A small-molecule ligand and the protein it binds are described below.
Small molecule (SMILES): CC(=O)N[C@H]1[C@H](O[C@H]2[C@H](O)[C@@H](NC(C)=O)CO[C@@H]2CO)O[C@H](CO)[C@@H](O[C@@H]2O[C@H](CO[C@H]3O[C@H](CO[C@H]4O[C@H](CO)[C@@H](O)[C@H](O)[C@@H]4O)[C@@H](O)[C@H](O[C@H]4O[C@H](CO)[C@@H](O)[C@H](O)[C@@H]4O)[C@@H]3O)[C@@H](O)[C@H](O[C@H]3O[C@H](CO)[C@@H](O)[C@H](O)[C@@H]3O[C@H]3O[C@H](CO)[C@@H](O)[C@H](O)[C@@H]3O)[C@@H]2O)[C@@H]1O

Binding-site contacts:
Ligand atom O6 contacts residue TYR28 of chain 1.H at 2.8 Å.
Ligand atom C3 contacts residue ASN246 of chain 1.E at 3.5 Å.
Ligand atom C3 contacts residue TYR28 of chain 1.H at 3.3 Å (hydrophobic).
Ligand atom N2 contacts residue TYR28 of chain 1.H at 3.9 Å.
Ligand atom O2 contacts residue ARG62 of chain 1.H at 3.2 Å (salt-bridge).
Ligand atom C5 contacts residue TYR28 of chain 1.H at 3.7 Å (hydrophobic).
Ligand atom C6 contacts residue GLY27 of chain 1.H at 3.8 Å.
Ligand atom C1 contacts residue ASN246 of chain 1.E at 1.4 Å.
Ligand atom O6 contacts residue GLY27 of chain 1.H at 3.6 Å.
Ligand atom C6 contacts residue TYR28 of chain 1.H at 3.8 Å (hydrophobic).
Ligand atom O6 contacts residue TRP63 of chain 1.H at 4.0 Å.
Ligand atom C2 contacts residue GLY64 of chain 1.H at 4.1 Å.
Ligand atom C7 contacts residue ASN246 of chain 1.E at 3.1 Å.
Ligand atom C2 contacts residue ARG62 of chain 1.H at 3.4 Å.
Ligand atom O3 contacts residue TYR28 of chain 1.H at 3.1 Å (h-bond).
Ligand atom C4 contacts residue ASN246 of chain 1.E at 3.9 Å.
Ligand atom C2 contacts residue ASN246 of chain 1.E at 2.1 Å.
Ligand atom O7 contacts residue ARG62 of chain 1.H at 2.3 Å (salt-bridge).
Ligand atom C1 contacts residue ARG62 of chain 1.H at 3.6 Å.
Ligand atom O4 contacts residue TYR28 of chain 1.H at 3.7 Å.
Ligand atom C2 contacts residue TYR28 of chain 1.H at 3.4 Å (hydrophobic).
Ligand atom O5 contacts residue TYR28 of chain 1.H at 3.6 Å (h-bond).
Ligand atom O7 contacts residue ASN246 of chain 1.E at 2.8 Å (h-bond).
Ligand atom O3 contacts residue ARG62 of chain 1.H at 3.9 Å.
Ligand atom C1 contacts residue TYR28 of chain 1.H at 4.1 Å (hydrophobic).
Ligand atom O5 contacts residue ASN246 of chain 1.E at 2.1 Å (h-bond).
Ligand atom C5 contacts residue ASN246 of chain 1.E at 3.4 Å.
Ligand atom C4 contacts residue TYR28 of chain 1.H at 2.9 Å (hydrophobic).
Ligand atom C1 contacts residue GLY64 of chain 1.H at 3.5 Å.
Ligand atom C7 contacts residue ARG62 of chain 1.H at 3.1 Å.
Ligand atom O5 contacts residue GLY64 of chain 1.H at 3.6 Å (h-bond).
Ligand atom O6 contacts residue ARG62 of chain 1.H at 4.0 Å.
Ligand atom C8 contacts residue ARG62 of chain 1.H at 3.2 Å.
Ligand atom O2 contacts residue TRP63 of chain 1.H at 3.7 Å.
Ligand atom O5 contacts residue TRP63 of chain 1.H at 4.2 Å.
Ligand atom C6 contacts residue GLY64 of chain 1.H at 3.8 Å.
Ligand atom O4 contacts residue GLN65 of chain 1.H at 4.1 Å.
Ligand atom C8 contacts residue TYR28 of chain 1.H at 3.8 Å (hydrophobic).
Ligand atom O2 contacts residue GLY64 of chain 1.H at 3.5 Å (h-bond).
Ligand atom N2 contacts residue ASN246 of chain 1.E at 2.9 Å (h-bond).

Sequence of chain 1.H:
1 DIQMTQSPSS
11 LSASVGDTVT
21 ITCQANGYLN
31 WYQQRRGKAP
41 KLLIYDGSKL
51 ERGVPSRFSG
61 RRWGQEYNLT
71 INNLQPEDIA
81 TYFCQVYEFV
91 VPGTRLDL

Sequence of chain 1.E:
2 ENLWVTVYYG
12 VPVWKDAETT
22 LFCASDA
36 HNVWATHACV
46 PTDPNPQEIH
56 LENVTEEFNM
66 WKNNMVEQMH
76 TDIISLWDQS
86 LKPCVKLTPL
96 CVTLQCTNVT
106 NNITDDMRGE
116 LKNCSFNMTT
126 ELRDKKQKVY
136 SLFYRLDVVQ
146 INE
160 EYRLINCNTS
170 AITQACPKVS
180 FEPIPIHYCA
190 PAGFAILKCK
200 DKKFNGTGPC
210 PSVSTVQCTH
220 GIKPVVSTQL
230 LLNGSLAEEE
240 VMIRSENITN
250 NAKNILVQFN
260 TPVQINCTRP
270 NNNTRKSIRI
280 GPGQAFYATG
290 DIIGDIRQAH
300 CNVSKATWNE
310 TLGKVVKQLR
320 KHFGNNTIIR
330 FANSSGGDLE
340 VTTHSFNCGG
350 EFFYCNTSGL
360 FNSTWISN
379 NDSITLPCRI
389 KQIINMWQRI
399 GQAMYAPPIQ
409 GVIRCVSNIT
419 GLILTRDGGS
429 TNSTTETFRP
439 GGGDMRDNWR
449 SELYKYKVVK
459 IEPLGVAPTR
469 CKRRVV